Binding-site contacts:
Ligand atom C4 contacts residue ARG273 of chain 1.A at 4.4 Å.
Ligand atom O5 contacts residue SER275 of chain 1.A at 4.5 Å.
Ligand atom O7 contacts residue GLU151 of chain 1.A at 4.4 Å.
Ligand atom N2 contacts residue ASN161 of chain 1.A at 4.4 Å.
Ligand atom N2 contacts residue ASN153 of chain 1.A at 2.8 Å (h-bond).
Ligand atom C7 contacts residue ASN153 of chain 1.A at 4.0 Å.
Ligand atom C6 contacts residue GLU151 of chain 1.A at 4.3 Å.
Ligand atom O7 contacts residue ILE162 of chain 1.A at 4.1 Å.
Ligand atom C2 contacts residue ASN153 of chain 1.A at 2.5 Å.
Ligand atom C6 contacts residue ARG273 of chain 1.A at 3.4 Å.
Ligand atom C8 contacts residue THR242 of chain 1.A at 4.1 Å.
Ligand atom C5 contacts residue ARG273 of chain 1.A at 3.7 Å.
Ligand atom C1 contacts residue ASN153 of chain 1.A at 1.4 Å.
Ligand atom C1 contacts residue SER275 of chain 1.A at 4.4 Å.
Ligand atom O7 contacts residue ASN161 of chain 1.A at 4.4 Å.
Ligand atom C5 contacts residue ASN153 of chain 1.A at 3.7 Å.
Ligand atom O4 contacts residue GLU151 of chain 1.A at 3.4 Å (salt-bridge).
Ligand atom C3 contacts residue GLU151 of chain 1.A at 3.9 Å.
Ligand atom C3 contacts residue ASN153 of chain 1.A at 3.8 Å.
Ligand atom C4 contacts residue GLU151 of chain 1.A at 4.0 Å.
Ligand atom C5 contacts residue GLU151 of chain 1.A at 3.9 Å.
Ligand atom C8 contacts residue ASN161 of chain 1.A at 3.5 Å.
Ligand atom C7 contacts residue ASN161 of chain 1.A at 4.2 Å.
Ligand atom C4 contacts residue ASN153 of chain 1.A at 4.3 Å.
Ligand atom O5 contacts residue ASN153 of chain 1.A at 2.4 Å (h-bond).
Ligand atom O7 contacts residue SER163 of chain 1.A at 3.8 Å.

Sequence of chain 1.A:
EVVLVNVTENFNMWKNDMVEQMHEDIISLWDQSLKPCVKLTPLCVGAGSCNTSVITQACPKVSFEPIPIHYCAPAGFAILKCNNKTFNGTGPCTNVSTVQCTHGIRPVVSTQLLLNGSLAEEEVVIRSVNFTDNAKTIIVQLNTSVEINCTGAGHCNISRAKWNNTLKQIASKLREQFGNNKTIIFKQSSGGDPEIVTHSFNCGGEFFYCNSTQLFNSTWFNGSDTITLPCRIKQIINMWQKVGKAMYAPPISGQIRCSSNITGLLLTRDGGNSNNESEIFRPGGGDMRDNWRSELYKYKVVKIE

A small-molecule ligand and the protein it binds are described below.
Small molecule (SMILES): CC(=O)N[C@H]1CO[C@H](CO[C@@H]2O[C@@H](C)[C@@H](O)[C@@H](O)[C@@H]2O)[C@@H](O)[C@@H]1O